Sequence of chain 1.A:
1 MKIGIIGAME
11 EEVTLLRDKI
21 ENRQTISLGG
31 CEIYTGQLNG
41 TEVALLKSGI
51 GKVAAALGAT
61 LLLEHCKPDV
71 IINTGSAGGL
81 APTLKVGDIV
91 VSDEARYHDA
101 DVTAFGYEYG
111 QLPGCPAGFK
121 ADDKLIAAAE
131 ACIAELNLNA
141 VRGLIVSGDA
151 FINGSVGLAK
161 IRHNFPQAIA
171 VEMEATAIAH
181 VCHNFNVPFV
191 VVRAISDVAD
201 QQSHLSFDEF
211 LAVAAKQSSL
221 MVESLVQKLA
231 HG

Binding-site contacts:
Ligand atom C10 contacts residue SER76 of chain 2.A at 3.4 Å.
Ligand atom C1' contacts residue PHE207 of chain 2.A at 3.6 Å (hydrophobic).
Ligand atom C8 contacts residue GLY78 of chain 2.A at 3.6 Å.
Ligand atom C5 contacts residue ASP197 of chain 2.A at 3.7 Å.
Ligand atom C5 contacts residue GLY78 of chain 2.A at 3.6 Å.
Ligand atom N1 contacts residue PHE151 of chain 2.A at 3.6 Å.
Ligand atom C8 contacts residue ASP197 of chain 2.A at 3.6 Å.
Ligand atom C6 contacts residue PHE151 of chain 2.A at 3.5 Å (hydrophobic).
Ligand atom C20 contacts residue PHE105 of chain 1.A at 3.6 Å (hydrophobic).
Ligand atom N6 contacts residue ILE152 of chain 2.A at 3.0 Å (h-bond).
Ligand atom C8 contacts residue SER196 of chain 2.A at 3.4 Å.
Ligand atom C1' contacts residue SER76 of chain 2.A at 3.4 Å.
Ligand atom O3' contacts residue GLU174 of chain 2.A at 2.7 Å (salt-bridge).
Ligand atom N6 contacts residue ASP197 of chain 2.A at 2.9 Å (salt-bridge).
Ligand atom C3' contacts residue MET173 of chain 2.A at 3.7 Å (hydrophobic).
Ligand atom C20 contacts residue VAL102 of chain 1.A at 3.7 Å (hydrophobic).
Ligand atom N1' contacts residue SER76 of chain 2.A at 3.7 Å.
Ligand atom N7 contacts residue ALA77 of chain 2.A at 3.6 Å.
Ligand atom C5 contacts residue PHE151 of chain 2.A at 3.6 Å (hydrophobic).
Ligand atom O3' contacts residue ALA8 of chain 2.A at 3.7 Å.
Ligand atom C23 contacts residue TYR107 of chain 1.A at 3.7 Å (hydrophobic).
Ligand atom N7 contacts residue SER196 of chain 2.A at 3.6 Å (h-bond).
Ligand atom N7 contacts residue GLY78 of chain 2.A at 3.3 Å (h-bond).
Ligand atom C8 contacts residue SER76 of chain 2.A at 3.6 Å.
Ligand atom C2' contacts residue MET173 of chain 2.A at 3.7 Å (hydrophobic).
Ligand atom C22 contacts residue PG41 of chain 2.C at 3.5 Å.
Ligand atom N7 contacts residue ASP197 of chain 2.A at 2.7 Å (salt-bridge).
Ligand atom C2 contacts residue ILE152 of chain 2.A at 3.8 Å (hydrophobic).
Ligand atom N3 contacts residue GLU172 of chain 2.A at 3.3 Å.
Ligand atom C8 contacts residue ALA77 of chain 2.A at 3.5 Å (hydrophobic).
Ligand atom N3 contacts residue MET173 of chain 2.A at 3.7 Å.
Ligand atom N6 contacts residue PHE151 of chain 2.A at 3.5 Å.
Ligand atom C2 contacts residue ALA150 of chain 2.A at 3.5 Å (hydrophobic).
Ligand atom C10 contacts residue GLU172 of chain 2.A at 3.7 Å.
Ligand atom C5' contacts residue PHE151 of chain 2.A at 3.7 Å (hydrophobic).
Ligand atom C6 contacts residue ILE152 of chain 2.A at 3.7 Å (hydrophobic).
Ligand atom C3' contacts residue GLU174 of chain 2.A at 3.5 Å.
Ligand atom O3' contacts residue ILE50 of chain 2.A at 3.5 Å.
Ligand atom S5' contacts residue MET173 of chain 2.A at 3.7 Å.
Ligand atom N1 contacts residue ILE152 of chain 2.A at 2.9 Å (h-bond).

Sequence of chain 2.A:
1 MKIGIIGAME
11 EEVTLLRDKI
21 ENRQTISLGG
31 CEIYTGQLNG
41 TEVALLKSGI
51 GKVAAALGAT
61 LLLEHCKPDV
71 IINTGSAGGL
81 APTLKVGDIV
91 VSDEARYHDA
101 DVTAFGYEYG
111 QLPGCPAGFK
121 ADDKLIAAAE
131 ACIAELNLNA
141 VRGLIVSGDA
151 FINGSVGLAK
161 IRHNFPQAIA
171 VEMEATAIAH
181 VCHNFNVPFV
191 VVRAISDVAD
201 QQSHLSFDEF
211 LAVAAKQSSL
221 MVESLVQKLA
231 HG

The protein below binds the small molecule below.
Small molecule (SMILES): CCCCSC[C@H]1CN(Cc2c[nH]c3c(N)ncnc23)C[C@@H]1O